Sequence of chain 1.A:
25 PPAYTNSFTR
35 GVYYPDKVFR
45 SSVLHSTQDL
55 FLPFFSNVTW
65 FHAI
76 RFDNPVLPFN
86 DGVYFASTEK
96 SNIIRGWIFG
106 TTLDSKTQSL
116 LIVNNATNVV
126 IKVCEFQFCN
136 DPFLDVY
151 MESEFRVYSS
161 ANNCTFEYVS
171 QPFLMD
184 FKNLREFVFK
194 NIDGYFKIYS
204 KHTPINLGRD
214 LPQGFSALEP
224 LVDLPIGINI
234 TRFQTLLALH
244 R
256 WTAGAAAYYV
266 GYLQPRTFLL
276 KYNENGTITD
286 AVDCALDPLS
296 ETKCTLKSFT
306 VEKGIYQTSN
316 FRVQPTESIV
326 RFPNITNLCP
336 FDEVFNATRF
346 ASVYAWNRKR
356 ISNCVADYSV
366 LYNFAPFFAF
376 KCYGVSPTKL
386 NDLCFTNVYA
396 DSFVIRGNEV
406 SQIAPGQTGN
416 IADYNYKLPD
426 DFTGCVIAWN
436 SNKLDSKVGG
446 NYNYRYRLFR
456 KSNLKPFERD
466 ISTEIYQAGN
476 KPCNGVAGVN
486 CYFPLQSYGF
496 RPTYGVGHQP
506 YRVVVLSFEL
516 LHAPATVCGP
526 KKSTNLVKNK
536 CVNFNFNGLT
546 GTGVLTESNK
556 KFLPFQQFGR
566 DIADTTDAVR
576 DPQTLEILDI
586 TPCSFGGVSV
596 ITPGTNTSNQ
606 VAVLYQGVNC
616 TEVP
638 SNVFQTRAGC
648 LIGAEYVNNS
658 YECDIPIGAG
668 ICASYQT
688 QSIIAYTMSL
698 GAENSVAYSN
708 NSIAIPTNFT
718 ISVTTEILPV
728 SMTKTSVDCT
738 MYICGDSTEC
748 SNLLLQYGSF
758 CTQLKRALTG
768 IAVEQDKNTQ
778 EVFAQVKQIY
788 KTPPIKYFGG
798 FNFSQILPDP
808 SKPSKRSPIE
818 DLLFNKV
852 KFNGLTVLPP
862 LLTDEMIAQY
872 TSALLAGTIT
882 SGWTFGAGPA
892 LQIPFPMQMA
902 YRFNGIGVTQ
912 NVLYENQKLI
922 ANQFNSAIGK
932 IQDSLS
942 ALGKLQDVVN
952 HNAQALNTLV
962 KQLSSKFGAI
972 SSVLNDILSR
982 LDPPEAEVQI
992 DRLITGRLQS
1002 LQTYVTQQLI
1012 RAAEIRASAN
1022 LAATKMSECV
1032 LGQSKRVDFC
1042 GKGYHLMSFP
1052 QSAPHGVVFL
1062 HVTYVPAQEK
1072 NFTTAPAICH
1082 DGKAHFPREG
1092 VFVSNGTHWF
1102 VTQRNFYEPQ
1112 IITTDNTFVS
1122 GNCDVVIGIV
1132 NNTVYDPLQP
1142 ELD

This protein binds this small molecule.
Small molecule (SMILES): CC(=O)N[C@H]1[C@H](O[C@H]2[C@H](O)[C@@H](NC(C)=O)CO[C@@H]2CO)O[C@H](CO)[C@@H](O)[C@@H]1O

Binding-site contacts:
Ligand atom O7 contacts residue LEU920 of chain 1.A at 3.2 Å.
Ligand atom C7 contacts residue ASN715 of chain 1.A at 3.6 Å.
Ligand atom O7 contacts residue ASN715 of chain 1.A at 3.9 Å.
Ligand atom N2 contacts residue ASN715 of chain 1.A at 2.9 Å (h-bond).
Ligand atom O4 contacts residue LEU920 of chain 1.A at 4.4 Å.
Ligand atom O5 contacts residue ASN715 of chain 1.A at 2.4 Å (h-bond).
Ligand atom O5 contacts residue GLN1069 of chain 1.A at 4.4 Å.
Ligand atom C5 contacts residue ASN715 of chain 1.A at 3.7 Å.
Ligand atom C4 contacts residue ASN715 of chain 1.A at 4.2 Å.
Ligand atom N2 contacts residue LEU920 of chain 1.A at 4.4 Å.
Ligand atom C7 contacts residue LEU920 of chain 1.A at 3.5 Å (hydrophobic).
Ligand atom C2 contacts residue ASN715 of chain 1.A at 2.5 Å.
Ligand atom C3 contacts residue ASN715 of chain 1.A at 3.8 Å.
Ligand atom O6 contacts residue GLN924 of chain 1.A at 3.8 Å.
Ligand atom C1 contacts residue ASN715 of chain 1.A at 1.4 Å.
Ligand atom C8 contacts residue LEU920 of chain 1.A at 3.5 Å (hydrophobic).